Sequence of chain 1.C:
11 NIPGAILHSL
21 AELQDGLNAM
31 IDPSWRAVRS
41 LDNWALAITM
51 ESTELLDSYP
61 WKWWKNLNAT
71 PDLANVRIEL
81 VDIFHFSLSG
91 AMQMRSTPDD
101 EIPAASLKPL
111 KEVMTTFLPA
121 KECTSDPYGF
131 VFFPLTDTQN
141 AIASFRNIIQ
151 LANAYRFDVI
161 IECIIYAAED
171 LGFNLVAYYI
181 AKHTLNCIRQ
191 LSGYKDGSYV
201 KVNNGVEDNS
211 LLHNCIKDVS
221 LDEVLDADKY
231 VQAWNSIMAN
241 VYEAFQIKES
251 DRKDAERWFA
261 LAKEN

Sequence of chain 1.D:
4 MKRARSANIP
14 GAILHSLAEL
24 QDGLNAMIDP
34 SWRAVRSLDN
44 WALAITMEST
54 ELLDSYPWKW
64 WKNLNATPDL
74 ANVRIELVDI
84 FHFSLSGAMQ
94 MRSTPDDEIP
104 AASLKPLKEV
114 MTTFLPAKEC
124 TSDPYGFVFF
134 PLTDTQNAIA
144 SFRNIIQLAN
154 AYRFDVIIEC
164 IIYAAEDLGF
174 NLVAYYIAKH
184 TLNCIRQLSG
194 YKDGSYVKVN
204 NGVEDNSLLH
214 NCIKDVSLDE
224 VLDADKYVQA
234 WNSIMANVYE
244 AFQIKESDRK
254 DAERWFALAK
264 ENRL

The protein below binds the small molecule below.
Small molecule (SMILES): O=c1ccn([C@H]2C[C@H](O)[C@@H](CO)O2)c(=O)[nH]1

Binding-site contacts:
Ligand atom O3' contacts residue HIS85 of chain 1.D at 3.8 Å.
Ligand atom C5 contacts residue TRP64 of chain 1.C at 3.5 Å (hydrophobic).
Ligand atom C5' contacts residue TRP64 of chain 1.C at 3.7 Å (hydrophobic).
Ligand atom O3' contacts residue LYS182 of chain 1.D at 3.9 Å.
Ligand atom O4 contacts residue ILE31 of chain 1.D at 3.5 Å.
Ligand atom N3 contacts residue ASN28 of chain 1.D at 2.8 Å (h-bond).
Ligand atom C2 contacts residue ASN28 of chain 1.D at 3.7 Å.
Ligand atom O4 contacts residue TRP63 of chain 1.C at 3.0 Å (h-bond).
Ligand atom C2 contacts residue LEU27 of chain 1.D at 4.0 Å (hydrophobic).
Ligand atom C2' contacts residue PHE86 of chain 1.D at 3.5 Å (hydrophobic).
Ligand atom C4 contacts residue TRP63 of chain 1.C at 3.7 Å (hydrophobic).
Ligand atom C6 contacts residue TRP64 of chain 1.C at 3.6 Å (hydrophobic).
Ligand atom C4 contacts residue ILE31 of chain 1.D at 3.4 Å (hydrophobic).
Ligand atom C3' contacts residue ASP82 of chain 1.D at 3.5 Å.
Ligand atom O2 contacts residue ASN28 of chain 1.D at 3.8 Å.
Ligand atom C3' contacts residue PHE86 of chain 1.D at 4.0 Å (hydrophobic).
Ligand atom C6 contacts residue PHE86 of chain 1.D at 3.8 Å (hydrophobic).
Ligand atom C1' contacts residue ASN186 of chain 1.D at 3.6 Å.
Ligand atom N3 contacts residue GLN24 of chain 1.D at 3.9 Å.
Ligand atom C2 contacts residue GLN24 of chain 1.D at 3.8 Å.
Ligand atom O5' contacts residue ASP82 of chain 1.D at 3.7 Å.
Ligand atom O2 contacts residue GLN24 of chain 1.D at 2.9 Å (h-bond).
Ligand atom O5' contacts residue ARG189 of chain 1.D at 3.9 Å.
Ligand atom O5' contacts residue GLU51 of chain 1.D at 3.9 Å.
Ligand atom O5' contacts residue SO41 of chain 1.P at 3.3 Å (h-bond).
Ligand atom N3 contacts residue ILE31 of chain 1.D at 3.8 Å.
Ligand atom C5' contacts residue SO41 of chain 1.P at 3.5 Å.
Ligand atom O3' contacts residue ASN186 of chain 1.D at 3.2 Å (h-bond).
Ligand atom O3' contacts residue ASP82 of chain 1.D at 2.6 Å (salt-bridge).
Ligand atom O2 contacts residue HIS85 of chain 1.D at 3.5 Å.
Ligand atom C2' contacts residue HIS85 of chain 1.D at 3.6 Å.
Ligand atom O2 contacts residue LEU27 of chain 1.D at 3.3 Å.
Ligand atom C3' contacts residue ASN186 of chain 1.D at 4.0 Å.
Ligand atom C5 contacts residue TRP63 of chain 1.C at 3.6 Å (hydrophobic).
Ligand atom C4' contacts residue ASN186 of chain 1.D at 3.5 Å.
Ligand atom O4 contacts residue ASN28 of chain 1.D at 3.4 Å (h-bond).
Ligand atom O4' contacts residue ASN186 of chain 1.D at 3.6 Å (h-bond).
Ligand atom O4 contacts residue TRP44 of chain 1.D at 3.6 Å.
Ligand atom C4 contacts residue ASN28 of chain 1.D at 3.5 Å.
Ligand atom C5 contacts residue ILE31 of chain 1.D at 3.5 Å (hydrophobic).